The small molecule below binds the protein below.
Small molecule (SMILES): C[C@]12CCc3c(ccc4cc(O)ccc34)[C@@H]1CCC2=O

Binding-site contacts:
Ligand atom C2 contacts residue ASP39 of chain 1.B at 3.2 Å.
Ligand atom C11 contacts residue TRP119 of chain 1.B at 3.5 Å (hydrophobic).
Ligand atom C18 contacts residue GLY59 of chain 1.B at 4.1 Å.
Ligand atom C27 contacts residue GLY59 of chain 1.B at 4.0 Å.
Ligand atom C12 contacts residue LEU98 of chain 1.B at 4.0 Å (hydrophobic).
Ligand atom C19 contacts residue LEU60 of chain 1.B at 4.1 Å (hydrophobic).
Ligand atom C6 contacts residue TYR15 of chain 1.B at 3.5 Å (hydrophobic).
Ligand atom C6 contacts residue PHE85 of chain 1.B at 4.3 Å (hydrophobic).
Ligand atom C26 contacts residue MET89 of chain 1.B at 4.1 Å (hydrophobic).
Ligand atom C5 contacts residue VAL19 of chain 1.B at 4.2 Å (hydrophobic).
Ligand atom C11 contacts residue ASP39 of chain 1.B at 4.1 Å.
Ligand atom O1 contacts residue TYR15 of chain 1.B at 2.5 Å (h-bond).
Ligand atom C10 contacts residue ASP39 of chain 1.B at 3.4 Å.
Ligand atom C2 contacts residue ASP102 of chain 1.B at 4.0 Å.
Ligand atom C10 contacts residue TRP119 of chain 1.B at 3.3 Å (hydrophobic).
Ligand atom C24 contacts residue LEU98 of chain 1.B at 3.6 Å (hydrophobic).
Ligand atom C1 contacts residue LYS115 of chain 1.B at 3.5 Å.
Ligand atom C18 contacts residue VAL87 of chain 1.B at 3.8 Å (hydrophobic).
Ligand atom O1 contacts residue ASP102 of chain 1.B at 2.5 Å (salt-bridge).
Ligand atom O1 contacts residue TYR56 of chain 1.B at 4.2 Å.
Ligand atom C3 contacts residue ASP39 of chain 1.B at 3.5 Å.
Ligand atom C10 contacts residue VAL100 of chain 1.B at 4.3 Å (hydrophobic).
Ligand atom O1 contacts residue PHE85 of chain 1.B at 3.8 Å.
Ligand atom C19 contacts residue VAL65 of chain 1.B at 4.2 Å (hydrophobic).
Ligand atom C18 contacts residue VAL65 of chain 1.B at 4.2 Å (hydrophobic).
Ligand atom C19 contacts residue VAL87 of chain 1.B at 3.7 Å (hydrophobic).
Ligand atom C1 contacts residue TYR15 of chain 1.B at 3.4 Å (hydrophobic).
Ligand atom C1 contacts residue ASP39 of chain 1.B at 4.0 Å.
Ligand atom C2 contacts residue PHE85 of chain 1.B at 4.0 Å (hydrophobic).
Ligand atom O1 contacts residue LYS115 of chain 1.B at 3.1 Å (salt-bridge).
Ligand atom C16 contacts residue LEU98 of chain 1.B at 4.0 Å (hydrophobic).
Ligand atom C1 contacts residue PHE85 of chain 1.B at 3.8 Å (hydrophobic).
Ligand atom C6 contacts residue VAL19 of chain 1.B at 4.1 Å (hydrophobic).
Ligand atom O26 contacts residue MET89 of chain 1.B at 3.8 Å.
Ligand atom C2 contacts residue ALA117 of chain 1.B at 4.2 Å (hydrophobic).
Ligand atom C1 contacts residue ASP102 of chain 1.B at 3.7 Å.
Ligand atom C13 contacts residue VAL87 of chain 1.B at 4.3 Å (hydrophobic).
Ligand atom C24 contacts residue TRP119 of chain 1.B at 4.1 Å (hydrophobic).
Ligand atom C2 contacts residue LYS115 of chain 1.B at 3.7 Å.
Ligand atom C11 contacts residue LEU98 of chain 1.B at 3.7 Å (hydrophobic).

Sequence of chain 1.B:
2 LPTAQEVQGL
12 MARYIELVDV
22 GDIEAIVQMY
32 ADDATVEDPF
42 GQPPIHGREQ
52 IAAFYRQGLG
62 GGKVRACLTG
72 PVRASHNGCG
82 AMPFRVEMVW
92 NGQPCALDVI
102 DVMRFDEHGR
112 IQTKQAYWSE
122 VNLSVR